A protein and the small-molecule ligand that binds it are described below.
Small molecule (SMILES): Nc1nc2c(ncn2[C@@H]2O[C@H](CO[P](=O)(O)O[P](=O)(O)NP(=O)(O)O)[C@@H](O)[C@H]2O)c(=O)[nH]1

Sequence of chain 2.C:
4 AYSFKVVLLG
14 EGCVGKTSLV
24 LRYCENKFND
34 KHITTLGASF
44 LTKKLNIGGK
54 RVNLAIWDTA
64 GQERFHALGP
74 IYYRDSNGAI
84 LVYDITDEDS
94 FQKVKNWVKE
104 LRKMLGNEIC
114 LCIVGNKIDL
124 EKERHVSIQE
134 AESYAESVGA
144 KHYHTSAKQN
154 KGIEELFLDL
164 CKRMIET

Binding-site contacts:
Ligand atom N1 contacts residue LYS151 of chain 2.C at 3.5 Å.
Ligand atom N2 contacts residue LEU123 of chain 2.C at 3.5 Å.
Ligand atom O1G contacts residue GLY15 of chain 2.C at 3.3 Å (h-bond).
Ligand atom O3' contacts residue ASP33 of chain 2.C at 2.7 Å (salt-bridge).
Ligand atom O6 contacts residue SER149 of chain 2.C at 3.4 Å.
Ligand atom N1 contacts residue ASP122 of chain 2.C at 2.8 Å (salt-bridge).
Ligand atom O1B contacts residue GLY18 of chain 2.C at 3.1 Å (h-bond).
Ligand atom O2A contacts residue HIS35 of chain 2.C at 3.2 Å (h-bond).
Ligand atom C8 contacts residue SER21 of chain 2.C at 3.2 Å.
Ligand atom O3G contacts residue GLY64 of chain 2.C at 2.8 Å (h-bond).
Ligand atom N3B contacts residue GLY15 of chain 2.C at 2.9 Å (h-bond).
Ligand atom O1A contacts residue SER21 of chain 2.C at 2.8 Å (h-bond).
Ligand atom N3B contacts residue MG1 of chain 2.I at 3.4 Å.
Ligand atom N7 contacts residue ALA150 of chain 2.C at 3.5 Å.
Ligand atom O6 contacts residue LYS120 of chain 2.C at 3.5 Å.
Ligand atom O3G contacts residue LYS19 of chain 2.C at 2.8 Å (salt-bridge).
Ligand atom O1B contacts residue LYS19 of chain 2.C at 2.9 Å (salt-bridge).
Ligand atom O6 contacts residue ASP122 of chain 2.C at 3.5 Å (salt-bridge).
Ligand atom C6 contacts residue LYS120 of chain 2.C at 3.5 Å.
Ligand atom O6 contacts residue ALA150 of chain 2.C at 2.8 Å (h-bond).
Ligand atom O4' contacts residue LYS120 of chain 2.C at 3.2 Å (salt-bridge).
Ligand atom PG contacts residue GLY15 of chain 2.C at 3.6 Å.
Ligand atom C3' contacts residue ASP33 of chain 2.C at 3.5 Å.
Ligand atom O1A contacts residue THR20 of chain 2.C at 3.5 Å (h-bond).
Ligand atom O2' contacts residue PHE31 of chain 2.C at 3.2 Å.
Ligand atom O3A contacts residue GLY18 of chain 2.C at 3.4 Å (h-bond).
Ligand atom O6 contacts residue ASN119 of chain 2.C at 3.4 Å (h-bond).
Ligand atom PB contacts residue MG1 of chain 2.I at 3.2 Å.
Ligand atom O1G contacts residue HIS35 of chain 2.C at 2.8 Å.
Ligand atom O2G contacts residue MG1 of chain 2.I at 1.9 Å.
Ligand atom O1A contacts residue GLY18 of chain 2.C at 3.2 Å.
Ligand atom O2B contacts residue THR20 of chain 2.C at 2.9 Å (h-bond).
Ligand atom PG contacts residue MG1 of chain 2.I at 3.1 Å.
Ligand atom N2 contacts residue ASP122 of chain 2.C at 2.8 Å (salt-bridge).
Ligand atom O2' contacts residue ASN32 of chain 2.C at 2.7 Å (h-bond).
Ligand atom O2' contacts residue ASP33 of chain 2.C at 3.2 Å (salt-bridge).
Ligand atom N7 contacts residue ASN119 of chain 2.C at 3.2 Å (h-bond).
Ligand atom O2B contacts residue MG1 of chain 2.I at 2.0 Å.
Ligand atom N3B contacts residue HIS35 of chain 2.C at 3.5 Å.
Ligand atom O6 contacts residue LYS151 of chain 2.C at 3.2 Å (salt-bridge).